Sequence of chain 1.A:
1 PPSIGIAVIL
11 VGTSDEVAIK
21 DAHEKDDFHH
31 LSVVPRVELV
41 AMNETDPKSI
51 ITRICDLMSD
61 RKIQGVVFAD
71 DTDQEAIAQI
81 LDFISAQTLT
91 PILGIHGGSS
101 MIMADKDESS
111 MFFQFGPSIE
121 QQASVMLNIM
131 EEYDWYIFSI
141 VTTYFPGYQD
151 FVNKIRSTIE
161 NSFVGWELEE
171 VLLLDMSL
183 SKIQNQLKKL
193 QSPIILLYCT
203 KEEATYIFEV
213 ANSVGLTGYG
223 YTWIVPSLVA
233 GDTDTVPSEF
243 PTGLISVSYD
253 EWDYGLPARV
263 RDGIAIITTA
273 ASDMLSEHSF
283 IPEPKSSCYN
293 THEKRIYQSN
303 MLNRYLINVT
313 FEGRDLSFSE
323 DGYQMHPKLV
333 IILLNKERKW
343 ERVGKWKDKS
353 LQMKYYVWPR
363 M

Binding-site contacts:
Ligand atom O5 contacts residue ASN43 of chain 1.A at 2.2 Å (h-bond).
Ligand atom C4 contacts residue ASN43 of chain 1.A at 3.8 Å.
Ligand atom C5 contacts residue ASN43 of chain 1.A at 3.5 Å.
Ligand atom O6 contacts residue ASN43 of chain 1.A at 4.2 Å.
Ligand atom N2 contacts residue ASN43 of chain 1.A at 3.6 Å (h-bond).
Ligand atom C3 contacts residue ASN43 of chain 1.A at 3.9 Å.
Ligand atom C6 contacts residue GLU44 of chain 1.A at 4.4 Å.
Ligand atom C1 contacts residue ASN43 of chain 1.A at 1.4 Å.
Ligand atom C2 contacts residue ASN43 of chain 1.A at 2.8 Å.
Ligand atom C6 contacts residue ASN43 of chain 1.A at 4.4 Å.
Ligand atom O6 contacts residue GLU44 of chain 1.A at 3.2 Å (salt-bridge).

This protein binds this small molecule.
Small molecule (SMILES): CC(=O)N[C@@H]1[C@@H](O)[C@H](O)[C@@H](CO)O[C@H]1O